Sequence of chain 1.D:
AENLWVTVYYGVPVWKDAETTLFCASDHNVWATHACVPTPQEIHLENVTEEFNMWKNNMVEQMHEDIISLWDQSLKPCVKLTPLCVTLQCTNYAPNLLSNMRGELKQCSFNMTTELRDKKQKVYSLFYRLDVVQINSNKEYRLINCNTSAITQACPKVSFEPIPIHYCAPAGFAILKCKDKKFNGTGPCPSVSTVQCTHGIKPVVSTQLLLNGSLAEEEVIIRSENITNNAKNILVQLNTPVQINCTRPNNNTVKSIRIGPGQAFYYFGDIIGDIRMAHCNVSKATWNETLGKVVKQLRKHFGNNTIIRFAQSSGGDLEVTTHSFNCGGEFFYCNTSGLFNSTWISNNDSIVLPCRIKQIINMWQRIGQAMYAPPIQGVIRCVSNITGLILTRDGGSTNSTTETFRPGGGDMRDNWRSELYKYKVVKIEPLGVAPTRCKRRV

Binding-site contacts:
Ligand atom C7 contacts residue ASN416 of chain 1.D at 3.6 Å.
Ligand atom C4 contacts residue ASN416 of chain 1.D at 4.3 Å.
Ligand atom O7 contacts residue ASN416 of chain 1.D at 4.5 Å.
Ligand atom C7 contacts residue NAG1 of chain 1.U at 4.2 Å.
Ligand atom O5 contacts residue ASN416 of chain 1.D at 2.4 Å (h-bond).
Ligand atom C1 contacts residue ASN416 of chain 1.D at 1.4 Å.
Ligand atom O5 contacts residue PRO261 of chain 1.D at 3.7 Å.
Ligand atom O7 contacts residue NAG1 of chain 1.U at 3.1 Å (h-bond).
Ligand atom C5 contacts residue ASN416 of chain 1.D at 3.7 Å.
Ligand atom C2 contacts residue ASN416 of chain 1.D at 2.5 Å.
Ligand atom C6 contacts residue PRO261 of chain 1.D at 4.3 Å (hydrophobic).
Ligand atom C3 contacts residue ASN416 of chain 1.D at 3.8 Å.
Ligand atom N2 contacts residue ASN416 of chain 1.D at 2.9 Å (h-bond).
Ligand atom C8 contacts residue ASN416 of chain 1.D at 4.1 Å.
Ligand atom O7 contacts residue ASN232 of chain 1.D at 4.1 Å.
Ligand atom C5 contacts residue PRO261 of chain 1.D at 4.4 Å (hydrophobic).
Ligand atom C1 contacts residue PRO261 of chain 1.D at 4.4 Å (hydrophobic).

The protein below binds the small molecule below.
Small molecule (SMILES): CC(=O)N[C@@H]1[C@@H](O)[C@H](O)[C@@H](CO)O[C@H]1O